Binding-site contacts:
Ligand atom C4 contacts residue VAL46 of chain 1.A at 4.3 Å (hydrophobic).
Ligand atom O10 contacts residue LEU115 of chain 1.A at 2.9 Å (h-bond).
Ligand atom C7 contacts residue GLU113 of chain 1.A at 4.3 Å.
Ligand atom C8 contacts residue GLU113 of chain 1.A at 3.4 Å.
Ligand atom C8 contacts residue LEU115 of chain 1.A at 4.3 Å (hydrophobic).
Ligand atom C7 contacts residue LEU166 of chain 1.A at 4.4 Å (hydrophobic).
Ligand atom C9 contacts residue ALA60 of chain 1.A at 3.8 Å (hydrophobic).
Ligand atom C6 contacts residue ALA60 of chain 1.A at 3.9 Å (hydrophobic).
Ligand atom C1 contacts residue VAL46 of chain 1.A at 4.0 Å (hydrophobic).
Ligand atom C7 contacts residue PHE112 of chain 1.A at 3.6 Å (hydrophobic).
Ligand atom C8 contacts residue ALA60 of chain 1.A at 3.8 Å (hydrophobic).
Ligand atom O10 contacts residue GLU113 of chain 1.A at 4.2 Å.
Ligand atom N3 contacts residue VAL46 of chain 1.A at 4.3 Å.
Ligand atom C7 contacts residue VAL96 of chain 1.A at 4.0 Å (hydrophobic).
Ligand atom C11 contacts residue LEU114 of chain 1.A at 3.5 Å (hydrophobic).
Ligand atom C16 contacts residue PHE43 of chain 1.A at 3.9 Å (hydrophobic).
Ligand atom C8 contacts residue PHE112 of chain 1.A at 4.1 Å (hydrophobic).
Ligand atom C9 contacts residue GLU113 of chain 1.A at 4.2 Å.
Ligand atom C14 contacts residue VAL46 of chain 1.A at 3.9 Å (hydrophobic).
Ligand atom C1 contacts residue LEU38 of chain 1.A at 4.1 Å (hydrophobic).
Ligand atom C13 contacts residue ALA60 of chain 1.A at 3.9 Å (hydrophobic).
Ligand atom C16 contacts residue LYS62 of chain 1.A at 4.2 Å.
Ligand atom S5 contacts residue PHE112 of chain 1.A at 4.0 Å.
Ligand atom C11 contacts residue LEU115 of chain 1.A at 3.0 Å (hydrophobic).
Ligand atom C6 contacts residue PHE112 of chain 1.A at 4.3 Å (hydrophobic).
Ligand atom O10 contacts residue LEU166 of chain 1.A at 4.2 Å.
Ligand atom C15 contacts residue VAL46 of chain 1.A at 4.1 Å (hydrophobic).
Ligand atom C12 contacts residue ALA60 of chain 1.A at 3.9 Å (hydrophobic).
Ligand atom C16 contacts residue VAL46 of chain 1.A at 4.3 Å (hydrophobic).
Ligand atom C7 contacts residue ALA60 of chain 1.A at 3.8 Å (hydrophobic).
Ligand atom C9 contacts residue LEU115 of chain 1.A at 4.0 Å (hydrophobic).
Ligand atom C9 contacts residue LEU114 of chain 1.A at 4.3 Å (hydrophobic).
Ligand atom C11 contacts residue GLY116 of chain 1.A at 3.7 Å.
Ligand atom O17 contacts residue LYS62 of chain 1.A at 3.0 Å (salt-bridge).
Ligand atom C9 contacts residue LEU166 of chain 1.A at 4.0 Å (hydrophobic).
Ligand atom C8 contacts residue LEU166 of chain 1.A at 4.0 Å (hydrophobic).
Ligand atom C8 contacts residue VAL96 of chain 1.A at 4.3 Å (hydrophobic).
Ligand atom C12 contacts residue LEU166 of chain 1.A at 4.4 Å (hydrophobic).
Ligand atom C15 contacts residue LYS62 of chain 1.A at 4.0 Å.
Ligand atom O10 contacts residue LEU114 of chain 1.A at 3.7 Å.

Sequence of chain 1.A:
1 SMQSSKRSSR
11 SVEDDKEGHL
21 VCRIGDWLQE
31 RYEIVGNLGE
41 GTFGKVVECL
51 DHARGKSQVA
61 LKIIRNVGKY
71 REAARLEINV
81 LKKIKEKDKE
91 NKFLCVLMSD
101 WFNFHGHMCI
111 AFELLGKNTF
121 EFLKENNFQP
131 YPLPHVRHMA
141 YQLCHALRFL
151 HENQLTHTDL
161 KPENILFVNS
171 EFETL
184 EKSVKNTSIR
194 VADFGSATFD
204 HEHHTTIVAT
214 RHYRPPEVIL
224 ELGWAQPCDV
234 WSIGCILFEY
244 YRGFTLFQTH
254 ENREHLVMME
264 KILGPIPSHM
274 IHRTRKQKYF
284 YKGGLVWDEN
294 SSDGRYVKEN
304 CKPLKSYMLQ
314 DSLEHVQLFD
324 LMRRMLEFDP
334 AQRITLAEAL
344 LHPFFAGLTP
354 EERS

A small-molecule ligand and the protein it binds are described below.
Small molecule (SMILES): CCN1/C(=C/C(C)=O)Sc2ccc(OC)cc21